Sequence of chain 1.E:
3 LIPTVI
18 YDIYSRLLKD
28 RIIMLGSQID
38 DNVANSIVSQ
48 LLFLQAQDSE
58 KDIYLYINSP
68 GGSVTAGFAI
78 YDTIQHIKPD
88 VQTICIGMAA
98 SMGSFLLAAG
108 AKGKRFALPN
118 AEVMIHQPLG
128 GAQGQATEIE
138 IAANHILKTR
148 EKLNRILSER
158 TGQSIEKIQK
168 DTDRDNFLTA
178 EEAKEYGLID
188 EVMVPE

Binding-site contacts:
Ligand atom CE contacts residue ASP27 of chain 1.E at 3.1 Å.
Ligand atom F2 contacts residue VAL45 of chain 1.F at 3.6 Å.
Ligand atom C4 contacts residue ILE29 of chain 1.E at 3.2 Å (hydrophobic).
Ligand atom O2 contacts residue LEU49 of chain 1.F at 3.7 Å.
Ligand atom CB contacts residue TYR61 of chain 1.E at 3.6 Å (hydrophobic).
Ligand atom CB contacts residue ILE91 of chain 1.E at 3.4 Å (hydrophobic).
Ligand atom CE contacts residue ILE29 of chain 1.E at 3.7 Å (hydrophobic).
Ligand atom CD2 contacts residue TYR63 of chain 1.E at 3.4 Å (hydrophobic).
Ligand atom C1 contacts residue LEU49 of chain 1.F at 3.6 Å (hydrophobic).
Ligand atom O contacts residue TYR63 of chain 1.E at 2.6 Å (h-bond).
Ligand atom C2 contacts residue TYR63 of chain 1.E at 3.7 Å (hydrophobic).
Ligand atom F2 contacts residue LEU49 of chain 1.F at 3.3 Å.
Ligand atom F1 contacts residue THR80 of chain 1.F at 3.3 Å.
Ligand atom CA contacts residue TYR61 of chain 1.E at 3.7 Å (hydrophobic).
Ligand atom C5 contacts residue ALA53 of chain 1.F at 3.5 Å (hydrophobic).
Ligand atom CD1 contacts residue HIS83 of chain 1.F at 3.4 Å.
Ligand atom O contacts residue TYR61 of chain 1.E at 3.3 Å.
Ligand atom CD contacts residue ILE29 of chain 1.E at 3.7 Å (hydrophobic).
Ligand atom F2 contacts residue TYR63 of chain 1.E at 3.1 Å.
Ligand atom CD contacts residue TYR63 of chain 1.E at 3.6 Å (hydrophobic).
Ligand atom CB contacts residue TYR61 of chain 1.E at 3.6 Å (hydrophobic).
Ligand atom C7 contacts residue LEU24 of chain 1.E at 3.8 Å (hydrophobic).
Ligand atom N contacts residue TYR61 of chain 1.E at 3.6 Å.
Ligand atom O contacts residue ILE91 of chain 1.E at 3.6 Å.
Ligand atom CE2 contacts residue LEU49 of chain 1.F at 3.6 Å (hydrophobic).
Ligand atom C contacts residue TYR63 of chain 1.E at 3.6 Å (hydrophobic).
Ligand atom CB contacts residue GLN89 of chain 1.E at 3.4 Å.
Ligand atom O2 contacts residue GLN52 of chain 1.F at 3.1 Å (h-bond).
Ligand atom CZ contacts residue THR80 of chain 1.F at 3.4 Å.
Ligand atom C7 contacts residue ASP27 of chain 1.E at 3.0 Å.
Ligand atom CA contacts residue TYR61 of chain 1.E at 3.3 Å (hydrophobic).
Ligand atom C5 contacts residue LEU49 of chain 1.F at 3.8 Å (hydrophobic).
Ligand atom F1 contacts residue LEU115 of chain 1.E at 3.6 Å.
Ligand atom C7 contacts residue ARG23 of chain 1.E at 3.5 Å.
Ligand atom CE2 contacts residue TYR63 of chain 1.E at 3.7 Å (hydrophobic).
Ligand atom O contacts residue GLN89 of chain 1.E at 3.7 Å.
Ligand atom C contacts residue TYR61 of chain 1.E at 3.2 Å (hydrophobic).
Ligand atom F1 contacts residue HIS83 of chain 1.F at 3.2 Å.
Ligand atom C6 contacts residue ASP27 of chain 1.E at 2.7 Å.
Ligand atom N contacts residue TYR63 of chain 1.E at 3.3 Å (h-bond).

Sequence of chain 1.F:
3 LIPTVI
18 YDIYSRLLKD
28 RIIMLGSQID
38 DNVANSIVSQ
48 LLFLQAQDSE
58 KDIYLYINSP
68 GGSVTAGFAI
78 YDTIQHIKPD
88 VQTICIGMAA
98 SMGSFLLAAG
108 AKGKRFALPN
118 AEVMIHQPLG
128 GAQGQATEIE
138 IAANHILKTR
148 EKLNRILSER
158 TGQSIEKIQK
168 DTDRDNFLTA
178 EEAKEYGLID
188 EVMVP

The small molecule below binds the protein below.
Small molecule (SMILES): CCCCCCC(=O)N[C@@H](Cc1cc(F)cc(F)c1)C(=O)N[C@H]1COC(=O)[C@@H]2C[C@@H](C)CN2C(=O)[C@H](C)NC(=O)[C@@H]2CCCCN2C(=O)[C@@H]2CCCN2C1=O